Sequence of chain 1.A:
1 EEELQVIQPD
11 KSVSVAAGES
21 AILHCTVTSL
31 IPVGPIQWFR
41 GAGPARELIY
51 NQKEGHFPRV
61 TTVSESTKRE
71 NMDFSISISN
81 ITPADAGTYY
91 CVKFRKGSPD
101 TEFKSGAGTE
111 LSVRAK

This small molecule binds to this protein.
Small molecule (SMILES): CC(=O)N[C@@H]1[C@@H](O)[C@H](O)[C@@H](CO)O[C@H]1O

Binding-site contacts:
Ligand atom O7 contacts residue SER20 of chain 1.A at 3.2 Å (h-bond).
Ligand atom C6 contacts residue ARG59 of chain 1.A at 3.7 Å.
Ligand atom O6 contacts residue THR61 of chain 1.A at 3.9 Å.
Ligand atom O4 contacts residue THR61 of chain 1.A at 3.4 Å (h-bond).
Ligand atom C6 contacts residue THR61 of chain 1.A at 4.0 Å.
Ligand atom O3 contacts residue SER79 of chain 1.A at 3.5 Å.
Ligand atom O4 contacts residue VAL60 of chain 1.A at 3.8 Å.
Ligand atom C3 contacts residue SER77 of chain 1.A at 3.5 Å.
Ligand atom C6 contacts residue VAL60 of chain 1.A at 3.7 Å (hydrophobic).
Ligand atom C7 contacts residue SER20 of chain 1.A at 3.5 Å.
Ligand atom C5 contacts residue ARG59 of chain 1.A at 4.1 Å.
Ligand atom O6 contacts residue VAL60 of chain 1.A at 4.4 Å.
Ligand atom O3 contacts residue SER77 of chain 1.A at 3.5 Å (h-bond).
Ligand atom O4 contacts residue SER79 of chain 1.A at 4.3 Å.
Ligand atom C4 contacts residue SER79 of chain 1.A at 4.0 Å.
Ligand atom C4 contacts residue SER77 of chain 1.A at 3.5 Å.
Ligand atom C5 contacts residue THR61 of chain 1.A at 3.9 Å.
Ligand atom C5 contacts residue SER77 of chain 1.A at 4.4 Å.
Ligand atom O6 contacts residue PRO58 of chain 1.A at 3.9 Å.
Ligand atom C4 contacts residue ARG59 of chain 1.A at 3.3 Å.
Ligand atom O4 contacts residue ILE78 of chain 1.A at 4.1 Å.
Ligand atom O7 contacts residue SER79 of chain 1.A at 3.8 Å.
Ligand atom C6 contacts residue PRO58 of chain 1.A at 3.6 Å (hydrophobic).
Ligand atom O3 contacts residue ILE78 of chain 1.A at 3.9 Å.
Ligand atom C3 contacts residue SER79 of chain 1.A at 4.0 Å.
Ligand atom O3 contacts residue SER20 of chain 1.A at 3.3 Å (h-bond).
Ligand atom C4 contacts residue THR61 of chain 1.A at 4.4 Å.
Ligand atom O4 contacts residue SER77 of chain 1.A at 2.6 Å (h-bond).
Ligand atom C8 contacts residue SER20 of chain 1.A at 3.9 Å.
Ligand atom O4 contacts residue ARG59 of chain 1.A at 3.1 Å (salt-bridge).
Ligand atom C2 contacts residue SER79 of chain 1.A at 3.9 Å.
Ligand atom N2 contacts residue SER20 of chain 1.A at 4.2 Å.